Sequence of chain 1.B:
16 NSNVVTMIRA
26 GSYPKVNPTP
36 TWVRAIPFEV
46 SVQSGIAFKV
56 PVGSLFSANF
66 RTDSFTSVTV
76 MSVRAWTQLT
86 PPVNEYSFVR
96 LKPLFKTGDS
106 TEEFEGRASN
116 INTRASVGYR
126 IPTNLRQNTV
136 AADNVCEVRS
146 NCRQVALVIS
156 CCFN

Sequence of chain 2.JB:
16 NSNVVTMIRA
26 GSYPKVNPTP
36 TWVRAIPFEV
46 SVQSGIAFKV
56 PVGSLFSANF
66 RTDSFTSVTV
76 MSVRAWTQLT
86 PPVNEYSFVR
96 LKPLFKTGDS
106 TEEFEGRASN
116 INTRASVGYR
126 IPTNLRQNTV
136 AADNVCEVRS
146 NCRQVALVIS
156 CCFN

This small molecule binds to this protein.
Small molecule (SMILES): CO[P](=O)(O)O[C@H]1[C@@H](O)[C@H](n2ccc(=O)[nH]c2=O)O[C@@H]1COP(=O)(O)O

Binding-site contacts:
Ligand atom O3' contacts residue ARG125 of chain 1.B at 4.3 Å.
Ligand atom C3' contacts residue ARG125 of chain 1.B at 3.6 Å.
Ligand atom O2 contacts residue ASN16 of chain 2.JB at 3.0 Å (h-bond).
Ligand atom OP1 contacts residue ILE23 of chain 2.JB at 3.4 Å.
Ligand atom N3 contacts residue ASN16 of chain 2.JB at 2.9 Å (h-bond).
Ligand atom P contacts residue SER77 of chain 1.B at 4.4 Å.
Ligand atom O4 contacts residue ARG125 of chain 1.B at 3.8 Å.
Ligand atom C5' contacts residue ARG125 of chain 1.B at 3.9 Å.
Ligand atom C2' contacts residue ARG125 of chain 1.B at 4.2 Å.
Ligand atom P contacts residue ARG125 of chain 1.B at 4.1 Å.
Ligand atom N1 contacts residue ARG125 of chain 1.B at 4.0 Å.
Ligand atom N3 contacts residue ARG125 of chain 1.B at 4.1 Å.
Ligand atom C4 contacts residue ASN16 of chain 2.JB at 3.9 Å.
Ligand atom OP3 contacts residue MET76 of chain 1.B at 4.4 Å.
Ligand atom O5' contacts residue ARG125 of chain 1.B at 3.8 Å.
Ligand atom O5' contacts residue ARG131 of chain 1.B at 2.5 Å (salt-bridge).
Ligand atom OP2 contacts residue ILE23 of chain 2.JB at 4.5 Å.
Ligand atom C5' contacts residue ARG131 of chain 1.B at 3.4 Å.
Ligand atom O4 contacts residue SER17 of chain 2.JB at 3.1 Å.
Ligand atom C2 contacts residue ASN16 of chain 2.JB at 3.3 Å.
Ligand atom C4 contacts residue SER17 of chain 2.JB at 3.9 Å.
Ligand atom P contacts residue ILE23 of chain 2.JB at 4.2 Å.
Ligand atom C4 contacts residue ARG125 of chain 1.B at 3.7 Å.
Ligand atom C2 contacts residue ARG125 of chain 1.B at 4.1 Å.
Ligand atom OP2 contacts residue SER77 of chain 1.B at 3.6 Å.
Ligand atom OP3 contacts residue ILE23 of chain 2.JB at 4.2 Å.
Ligand atom C5 contacts residue ARG125 of chain 1.B at 3.7 Å.
Ligand atom N3 contacts residue SER17 of chain 2.JB at 4.4 Å.
Ligand atom O4 contacts residue ASN16 of chain 2.JB at 4.2 Å.
Ligand atom OP3 contacts residue ARG131 of chain 1.B at 4.3 Å.
Ligand atom OP2 contacts residue ARG131 of chain 1.B at 3.8 Å.
Ligand atom OP3 contacts residue SER77 of chain 1.B at 3.6 Å.
Ligand atom P contacts residue ARG131 of chain 1.B at 3.5 Å.
Ligand atom C5' contacts residue MET76 of chain 1.B at 4.1 Å (hydrophobic).
Ligand atom C6 contacts residue ARG125 of chain 1.B at 3.6 Å.
Ligand atom OP1 contacts residue ARG131 of chain 1.B at 3.4 Å (salt-bridge).
Ligand atom OP1 contacts residue ARG125 of chain 1.B at 3.2 Å (salt-bridge).
Ligand atom OP3 contacts residue ARG125 of chain 1.B at 3.2 Å.
Ligand atom C4' contacts residue ARG125 of chain 1.B at 4.3 Å.